This small molecule binds to this protein.
Small molecule (SMILES): CC(=O)N[C@H]1[C@H](O[C@H]2[C@H](O)[C@@H](NC(C)=O)CO[C@@H]2CO)O[C@H](CO)[C@@H](O)[C@@H]1O

Binding-site contacts:
Ligand atom O5 contacts residue THR33 of chain 1.A at 4.2 Å.
Ligand atom C3 contacts residue ASP169 of chain 1.A at 3.4 Å.
Ligand atom O7 contacts residue PRO30 of chain 1.A at 4.4 Å.
Ligand atom O5 contacts residue ASN31 of chain 1.A at 2.4 Å (h-bond).
Ligand atom O7 contacts residue HIS29 of chain 1.A at 2.9 Å (h-bond).
Ligand atom C5 contacts residue THR33 of chain 1.A at 4.2 Å.
Ligand atom N2 contacts residue ASN31 of chain 1.A at 2.8 Å (h-bond).
Ligand atom O3 contacts residue ASP169 of chain 1.A at 2.8 Å (salt-bridge).
Ligand atom C7 contacts residue ASN31 of chain 1.A at 3.2 Å.
Ligand atom C8 contacts residue ARG168 of chain 1.A at 4.1 Å.
Ligand atom O6 contacts residue GLN171 of chain 1.A at 3.0 Å (h-bond).
Ligand atom C2 contacts residue ASP169 of chain 1.A at 3.7 Å.
Ligand atom O7 contacts residue ASN31 of chain 1.A at 3.3 Å (h-bond).
Ligand atom C8 contacts residue ASN31 of chain 1.A at 4.3 Å.
Ligand atom O6 contacts residue ASP169 of chain 1.A at 3.4 Å (salt-bridge).
Ligand atom C4 contacts residue ASN31 of chain 1.A at 4.2 Å.
Ligand atom N2 contacts residue ASP169 of chain 1.A at 2.8 Å (salt-bridge).
Ligand atom C7 contacts residue HIS29 of chain 1.A at 3.8 Å.
Ligand atom C8 contacts residue LEU190 of chain 1.A at 3.7 Å (hydrophobic).
Ligand atom C7 contacts residue PRO30 of chain 1.A at 4.1 Å (hydrophobic).
Ligand atom C6 contacts residue ASP169 of chain 1.A at 4.5 Å.
Ligand atom C8 contacts residue HIS29 of chain 1.A at 4.1 Å.
Ligand atom C6 contacts residue GLN171 of chain 1.A at 4.0 Å.
Ligand atom C7 contacts residue LEU190 of chain 1.A at 3.6 Å (hydrophobic).
Ligand atom C5 contacts residue ASN31 of chain 1.A at 3.6 Å.
Ligand atom N2 contacts residue LEU190 of chain 1.A at 4.3 Å.
Ligand atom C8 contacts residue PRO30 of chain 1.A at 3.4 Å (hydrophobic).
Ligand atom C1 contacts residue THR33 of chain 1.A at 3.8 Å.
Ligand atom C8 contacts residue ILE167 of chain 1.A at 4.3 Å (hydrophobic).
Ligand atom C1 contacts residue ASN31 of chain 1.A at 1.4 Å.
Ligand atom C2 contacts residue ASN31 of chain 1.A at 2.5 Å.
Ligand atom C8 contacts residue ASP169 of chain 1.A at 3.5 Å.
Ligand atom C3 contacts residue ASN31 of chain 1.A at 3.7 Å.
Ligand atom O7 contacts residue LEU190 of chain 1.A at 3.6 Å.
Ligand atom C7 contacts residue ASP169 of chain 1.A at 3.5 Å.

Sequence of chain 1.A:
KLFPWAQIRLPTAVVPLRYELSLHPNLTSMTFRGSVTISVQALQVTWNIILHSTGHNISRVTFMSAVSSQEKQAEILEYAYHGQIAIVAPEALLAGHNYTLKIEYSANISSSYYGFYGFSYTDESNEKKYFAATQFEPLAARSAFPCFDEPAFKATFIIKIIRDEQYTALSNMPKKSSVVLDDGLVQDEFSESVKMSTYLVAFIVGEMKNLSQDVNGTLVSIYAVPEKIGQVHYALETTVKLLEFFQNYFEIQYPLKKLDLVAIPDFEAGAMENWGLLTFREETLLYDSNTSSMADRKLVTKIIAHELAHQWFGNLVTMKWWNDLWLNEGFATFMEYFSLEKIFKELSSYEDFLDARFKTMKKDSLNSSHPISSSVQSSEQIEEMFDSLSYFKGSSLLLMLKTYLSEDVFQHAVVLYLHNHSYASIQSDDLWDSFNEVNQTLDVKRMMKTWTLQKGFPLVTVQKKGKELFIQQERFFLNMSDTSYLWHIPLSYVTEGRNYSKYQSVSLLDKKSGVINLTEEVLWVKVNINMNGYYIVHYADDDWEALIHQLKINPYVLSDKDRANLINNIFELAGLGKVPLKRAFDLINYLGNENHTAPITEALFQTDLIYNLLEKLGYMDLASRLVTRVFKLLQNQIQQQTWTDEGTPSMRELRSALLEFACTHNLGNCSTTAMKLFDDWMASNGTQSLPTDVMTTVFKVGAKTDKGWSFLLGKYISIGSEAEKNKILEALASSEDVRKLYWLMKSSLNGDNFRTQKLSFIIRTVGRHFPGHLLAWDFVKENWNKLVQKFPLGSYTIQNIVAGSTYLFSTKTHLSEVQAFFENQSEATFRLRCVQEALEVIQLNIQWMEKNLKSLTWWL